This small molecule binds to this protein.
Small molecule (SMILES): CN(c1cnc2nc(N)nc(N)c2c1)c1cccc2ccccc12

Sequence of chain 1.A:
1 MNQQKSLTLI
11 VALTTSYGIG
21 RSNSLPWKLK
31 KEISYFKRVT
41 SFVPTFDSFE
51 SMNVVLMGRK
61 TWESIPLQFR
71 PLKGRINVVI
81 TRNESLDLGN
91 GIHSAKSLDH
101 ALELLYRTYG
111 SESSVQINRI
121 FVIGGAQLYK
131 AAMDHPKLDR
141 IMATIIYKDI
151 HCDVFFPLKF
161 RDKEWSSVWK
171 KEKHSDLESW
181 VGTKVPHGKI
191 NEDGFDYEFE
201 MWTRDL

Binding-site contacts:
Ligand atom N3 contacts residue GLU32 of chain 1.A at 2.9 Å (salt-bridge).
Ligand atom NAM contacts residue GLU32 of chain 1.A at 3.7 Å.
Ligand atom CAK contacts residue LEU25 of chain 1.A at 3.7 Å (hydrophobic).
Ligand atom CAD contacts residue ILE33 of chain 1.A at 3.8 Å (hydrophobic).
Ligand atom NAC contacts residue ILE123 of chain 1.A at 2.9 Å (h-bond).
Ligand atom C5 contacts residue PHE36 of chain 1.A at 3.4 Å (hydrophobic).
Ligand atom N1 contacts residue VAL11 of chain 1.A at 3.4 Å (h-bond).
Ligand atom C4 contacts residue GLU32 of chain 1.A at 3.7 Å.
Ligand atom C5 contacts residue NDP1 of chain 1.C at 3.8 Å.
Ligand atom C2 contacts residue VAL11 of chain 1.A at 3.8 Å (hydrophobic).
Ligand atom NAB contacts residue VAL11 of chain 1.A at 3.5 Å.
Ligand atom NAB contacts residue THR144 of chain 1.A at 3.6 Å (h-bond).
Ligand atom CAL contacts residue PHE36 of chain 1.A at 3.7 Å (hydrophobic).
Ligand atom NAC contacts residue PHE36 of chain 1.A at 3.5 Å.
Ligand atom C2 contacts residue GLU32 of chain 1.A at 3.6 Å.
Ligand atom CAG contacts residue LEU25 of chain 1.A at 3.7 Å (hydrophobic).
Ligand atom C6 contacts residue NDP1 of chain 1.C at 3.4 Å.
Ligand atom NAB contacts residue GLU32 of chain 1.A at 2.6 Å (salt-bridge).
Ligand atom NAB contacts residue ALA12 of chain 1.A at 3.6 Å (h-bond).
Ligand atom C2 contacts residue PHE36 of chain 1.A at 3.8 Å (hydrophobic).
Ligand atom CAJ contacts residue PHE36 of chain 1.A at 3.8 Å (hydrophobic).
Ligand atom N3 contacts residue PHE36 of chain 1.A at 3.9 Å.
Ligand atom N1 contacts residue PHE36 of chain 1.A at 3.5 Å.
Ligand atom CAE contacts residue ILE33 of chain 1.A at 3.8 Å (hydrophobic).
Ligand atom NAM contacts residue ILE33 of chain 1.A at 3.7 Å.
Ligand atom C2 contacts residue ALA12 of chain 1.A at 3.7 Å (hydrophobic).
Ligand atom CAL contacts residue NDP1 of chain 1.C at 3.7 Å.
Ligand atom NAC contacts residue TYR129 of chain 1.A at 3.3 Å (h-bond).
Ligand atom N1 contacts residue NDP1 of chain 1.C at 3.7 Å.
Ligand atom N1 contacts residue ILE10 of chain 1.A at 3.5 Å (h-bond).
Ligand atom CAA contacts residue THR61 of chain 1.A at 3.5 Å.
Ligand atom NAC contacts residue NDP1 of chain 1.C at 3.7 Å.
Ligand atom CAK contacts residue ILE33 of chain 1.A at 3.5 Å (hydrophobic).
Ligand atom C6 contacts residue ILE10 of chain 1.A at 3.6 Å (hydrophobic).
Ligand atom N1 contacts residue ALA12 of chain 1.A at 3.8 Å.
Ligand atom C6 contacts residue PHE36 of chain 1.A at 3.3 Å (hydrophobic).
Ligand atom CAE contacts residue PHE36 of chain 1.A at 3.9 Å (hydrophobic).
Ligand atom CAI contacts residue PRO66 of chain 1.A at 3.7 Å (hydrophobic).
Ligand atom C4 contacts residue PHE36 of chain 1.A at 3.7 Å (hydrophobic).
Ligand atom NAC contacts residue ILE10 of chain 1.A at 2.9 Å (h-bond).